Sequence of chain 46.A:
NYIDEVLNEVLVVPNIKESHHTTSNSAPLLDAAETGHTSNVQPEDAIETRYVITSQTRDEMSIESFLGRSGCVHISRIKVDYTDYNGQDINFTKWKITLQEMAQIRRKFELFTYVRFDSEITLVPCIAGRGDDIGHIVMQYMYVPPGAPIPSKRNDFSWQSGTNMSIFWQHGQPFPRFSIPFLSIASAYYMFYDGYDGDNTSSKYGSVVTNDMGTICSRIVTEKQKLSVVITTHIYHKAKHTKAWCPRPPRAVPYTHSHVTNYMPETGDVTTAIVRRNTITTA

This small molecule binds to this protein.
Small molecule (SMILES): COc1ccc(N2CCN(c3cccc(C)c3)CC2)nn1

Binding-site contacts:
Ligand atom C10 contacts residue HIS241 of chain 46.A at 3.6 Å.
Ligand atom C15 contacts residue ILE101 of chain 46.A at 4.1 Å (hydrophobic).
Ligand atom C6 contacts residue THR102 of chain 46.A at 4.3 Å.
Ligand atom C19 contacts residue ILE125 of chain 46.A at 3.2 Å (hydrophobic).
Ligand atom N5 contacts residue MET217 of chain 46.A at 3.3 Å (h-bond).
Ligand atom O2 contacts residue TYR193 of chain 46.A at 3.4 Å.
Ligand atom C1 contacts residue MET195 of chain 46.A at 4.3 Å (hydrophobic).
Ligand atom N4 contacts residue MET217 of chain 46.A at 3.3 Å.
Ligand atom C8 contacts residue LEU103 of chain 46.A at 3.1 Å (hydrophobic).
Ligand atom C13 contacts residue ILE101 of chain 46.A at 3.4 Å (hydrophobic).
Ligand atom C13 contacts residue THR102 of chain 46.A at 4.3 Å.
Ligand atom C1 contacts residue TYR194 of chain 46.A at 4.2 Å (hydrophobic).
Ligand atom C21 contacts residue TYR147 of chain 46.A at 2.7 Å (hydrophobic).
Ligand atom C1 contacts residue TYR193 of chain 46.A at 3.8 Å (hydrophobic).
Ligand atom C1 contacts residue ASN215 of chain 46.A at 3.6 Å.
Ligand atom C14 contacts residue ILE101 of chain 46.A at 4.1 Å (hydrophobic).
Ligand atom C18 contacts residue ILE220 of chain 46.A at 4.3 Å (hydrophobic).
Ligand atom N4 contacts residue TYR193 of chain 46.A at 3.5 Å.
Ligand atom C3 contacts residue LEU103 of chain 46.A at 4.2 Å (hydrophobic).
Ligand atom C21 contacts residue ILE101 of chain 46.A at 4.0 Å (hydrophobic).
Ligand atom C17 contacts residue TYR147 of chain 46.A at 4.0 Å (hydrophobic).
Ligand atom O2 contacts residue MET195 of chain 46.A at 4.4 Å.
Ligand atom N5 contacts residue TYR193 of chain 46.A at 4.0 Å.
Ligand atom C17 contacts residue ILE101 of chain 46.A at 3.8 Å (hydrophobic).
Ligand atom C16 contacts residue TYR147 of chain 46.A at 4.3 Å (hydrophobic).
Ligand atom C7 contacts residue THR102 of chain 46.A at 4.2 Å.
Ligand atom C18 contacts residue PHE182 of chain 46.A at 4.0 Å (hydrophobic).
Ligand atom C16 contacts residue ILE101 of chain 46.A at 3.5 Å (hydrophobic).
Ligand atom C14 contacts residue MET217 of chain 46.A at 3.9 Å (hydrophobic).
Ligand atom C10 contacts residue SER123 of chain 46.A at 4.2 Å.
Ligand atom C21 contacts residue ILE220 of chain 46.A at 3.5 Å (hydrophobic).
Ligand atom C20 contacts residue ILE125 of chain 46.A at 3.4 Å (hydrophobic).
Ligand atom C17 contacts residue ILE220 of chain 46.A at 3.9 Å (hydrophobic).
Ligand atom C14 contacts residue LEU187 of chain 46.A at 4.3 Å (hydrophobic).
Ligand atom C3 contacts residue TYR193 of chain 46.A at 3.8 Å (hydrophobic).
Ligand atom C18 contacts residue ILE125 of chain 46.A at 4.2 Å (hydrophobic).
Ligand atom C8 contacts residue PHE121 of chain 46.A at 4.3 Å (hydrophobic).
Ligand atom C11 contacts residue HIS241 of chain 46.A at 3.7 Å.
Ligand atom C3 contacts residue PHE121 of chain 46.A at 4.4 Å (hydrophobic).
Ligand atom C7 contacts residue LEU103 of chain 46.A at 3.2 Å (hydrophobic).